Binding-site contacts:
Ligand atom N2 contacts residue ASN25 of chain 1.A at 3.1 Å (h-bond).
Ligand atom C4 contacts residue ASN25 of chain 1.A at 4.2 Å.
Ligand atom C5 contacts residue ASN25 of chain 1.A at 3.6 Å.
Ligand atom C1 contacts residue ASN25 of chain 1.A at 1.4 Å.
Ligand atom O5 contacts residue ASN25 of chain 1.A at 2.2 Å (h-bond).
Ligand atom C2 contacts residue ASN25 of chain 1.A at 2.6 Å.
Ligand atom C3 contacts residue ASN25 of chain 1.A at 3.9 Å.
Ligand atom C7 contacts residue ASN25 of chain 1.A at 4.4 Å.

The small molecule below binds the protein below.
Small molecule (SMILES): CC(=O)N[C@@H]1[C@@H](O)[C@H](O)[C@@H](CO)O[C@H]1O

Sequence of chain 1.A:
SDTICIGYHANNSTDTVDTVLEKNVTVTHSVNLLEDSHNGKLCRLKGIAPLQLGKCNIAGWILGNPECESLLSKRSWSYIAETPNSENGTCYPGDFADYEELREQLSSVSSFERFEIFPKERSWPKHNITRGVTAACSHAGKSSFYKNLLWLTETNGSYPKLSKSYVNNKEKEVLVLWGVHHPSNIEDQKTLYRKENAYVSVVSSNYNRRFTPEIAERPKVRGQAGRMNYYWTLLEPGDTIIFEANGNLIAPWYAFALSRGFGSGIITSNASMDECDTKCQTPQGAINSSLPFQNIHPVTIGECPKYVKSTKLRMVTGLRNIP